Binding-site contacts:
Ligand atom CD contacts residue SER9 of chain 2.B at 3.8 Å.
Ligand atom C contacts residue HIS5 of chain 1.B at 3.3 Å.
Ligand atom NH1 contacts residue LEU6 of chain 1.B at 3.7 Å.
Ligand atom NE contacts residue SER9 of chain 2.B at 3.1 Å (h-bond).
Ligand atom CD contacts residue LEU17 of chain 2.D at 4.0 Å (hydrophobic).
Ligand atom CZ contacts residue LEU17 of chain 2.D at 3.7 Å (hydrophobic).
Ligand atom NE contacts residue LEU17 of chain 2.D at 3.8 Å.
Ligand atom O contacts residue LEU6 of chain 1.B at 3.3 Å.
Ligand atom NH2 contacts residue GLU13 of chain 1.B at 2.4 Å (salt-bridge).
Ligand atom NH1 contacts residue LEU17 of chain 2.D at 3.5 Å.
Ligand atom CB contacts residue HIS5 of chain 1.B at 3.5 Å.
Ligand atom CD contacts residue HIS10 of chain 1.B at 3.6 Å.
Ligand atom O contacts residue HIS5 of chain 1.B at 2.7 Å (h-bond).
Ligand atom NH2 contacts residue LEU17 of chain 2.D at 3.6 Å.
Ligand atom NH1 contacts residue HIS10 of chain 1.B at 2.6 Å (h-bond).
Ligand atom CZ contacts residue SER9 of chain 2.B at 4.0 Å.
Ligand atom O contacts residue CYS7 of chain 1.B at 2.9 Å (h-bond).
Ligand atom NE contacts residue GLU13 of chain 1.B at 3.6 Å.
Ligand atom NH2 contacts residue HIS10 of chain 1.B at 4.3 Å.
Ligand atom CD contacts residue TYR16 of chain 2.D at 3.9 Å (hydrophobic).
Ligand atom NH1 contacts residue GLU13 of chain 1.B at 3.2 Å (salt-bridge).
Ligand atom CG contacts residue SER9 of chain 2.B at 3.3 Å.
Ligand atom CG contacts residue TYR16 of chain 2.D at 4.1 Å (hydrophobic).
Ligand atom OXT contacts residue HIS5 of chain 1.B at 4.0 Å.
Ligand atom NH1 contacts residue ALA14 of chain 1.B at 4.0 Å.
Ligand atom CZ contacts residue HIS10 of chain 1.B at 3.8 Å.
Ligand atom CG contacts residue HIS10 of chain 1.B at 3.6 Å.
Ligand atom CB contacts residue HIS10 of chain 1.B at 4.0 Å.
Ligand atom C contacts residue CYS7 of chain 1.B at 3.9 Å (hydrophobic).
Ligand atom OXT contacts residue CYS7 of chain 1.B at 4.0 Å.
Ligand atom CZ contacts residue GLU13 of chain 1.B at 2.8 Å.
Ligand atom O contacts residue HIS10 of chain 1.B at 3.3 Å.
Ligand atom CA contacts residue HIS10 of chain 1.B at 3.4 Å.
Ligand atom NE contacts residue TYR16 of chain 2.D at 3.8 Å.
Ligand atom NE contacts residue HIS10 of chain 1.B at 3.6 Å (h-bond).
Ligand atom CD contacts residue LEU6 of chain 1.B at 3.5 Å (hydrophobic).
Ligand atom CA contacts residue HIS5 of chain 1.B at 3.8 Å.
Ligand atom C contacts residue HIS10 of chain 1.B at 3.2 Å.
Ligand atom OXT contacts residue HIS10 of chain 1.B at 3.5 Å.
Ligand atom NH2 contacts residue SER9 of chain 2.B at 4.0 Å.

Sequence of chain 2.B:
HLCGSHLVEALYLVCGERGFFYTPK

Sequence of chain 1.B:
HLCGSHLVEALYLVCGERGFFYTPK

This small molecule binds to this protein.
Small molecule (SMILES): NC(=[NH2+])NCCC[C@H](N)C(=O)O

Sequence of chain 2.D:
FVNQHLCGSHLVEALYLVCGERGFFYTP